This small molecule binds to this protein.
Small molecule (SMILES): CCCCCC(=O)OC[C@H](COP(=O)(O)OCC[N+](C)(C)C)OC(=O)CCCCC

Sequence of chain 2.C:
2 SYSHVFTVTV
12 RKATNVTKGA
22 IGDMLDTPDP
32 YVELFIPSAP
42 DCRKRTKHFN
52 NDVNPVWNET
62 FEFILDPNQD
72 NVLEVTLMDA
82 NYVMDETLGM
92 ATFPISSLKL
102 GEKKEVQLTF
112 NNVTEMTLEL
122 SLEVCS

Sequence of chain 1.C:
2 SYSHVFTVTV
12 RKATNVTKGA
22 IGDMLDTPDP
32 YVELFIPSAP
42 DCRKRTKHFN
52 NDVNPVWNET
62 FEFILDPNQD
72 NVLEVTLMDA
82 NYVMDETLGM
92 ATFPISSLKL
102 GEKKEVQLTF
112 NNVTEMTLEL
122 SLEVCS

Binding-site contacts:
Ligand atom OAF contacts residue LEU26 of chain 2.C at 3.4 Å (h-bond).
Ligand atom CAC contacts residue TYR83 of chain 2.C at 3.6 Å (hydrophobic).
Ligand atom CAN contacts residue MET25 of chain 1.C at 4.1 Å (hydrophobic).
Ligand atom CBA contacts residue TYR83 of chain 2.C at 4.0 Å (hydrophobic).
Ligand atom CAE contacts residue ALA81 of chain 2.C at 4.2 Å (hydrophobic).
Ligand atom OAG contacts residue TYR83 of chain 2.C at 3.8 Å.
Ligand atom CAS contacts residue ASP30 of chain 2.C at 3.9 Å.
Ligand atom CAD contacts residue ASN51 of chain 2.C at 3.5 Å.
Ligand atom OAY contacts residue TYR83 of chain 2.C at 4.0 Å.
Ligand atom OAF contacts residue CA1 of chain 2.O at 3.2 Å.
Ligand atom OAH contacts residue CA1 of chain 2.N at 1.7 Å.
Ligand atom CAQ contacts residue LEU26 of chain 2.C at 3.8 Å (hydrophobic).
Ligand atom NBC contacts residue ASN51 of chain 2.C at 3.6 Å.
Ligand atom OAI contacts residue CA1 of chain 2.N at 3.4 Å.
Ligand atom OAW contacts residue ASN51 of chain 2.C at 4.2 Å.
Ligand atom OAH contacts residue ASP30 of chain 2.C at 3.2 Å (salt-bridge).
Ligand atom OAH contacts residue CA1 of chain 2.O at 3.8 Å.
Ligand atom CAE contacts residue TYR83 of chain 2.C at 3.3 Å (hydrophobic).
Ligand atom PBD contacts residue CA1 of chain 2.N at 3.1 Å.
Ligand atom OAI contacts residue ASN52 of chain 2.C at 3.1 Å (h-bond).
Ligand atom NBC contacts residue TYR83 of chain 2.C at 4.2 Å.
Ligand atom CAE contacts residue ASN82 of chain 2.C at 3.5 Å.
Ligand atom OAH contacts residue ASN52 of chain 2.C at 3.9 Å.
Ligand atom OAX contacts residue TYR83 of chain 2.C at 4.2 Å.
Ligand atom CAS contacts residue ASN51 of chain 2.C at 3.2 Å.
Ligand atom PBD contacts residue ASN52 of chain 2.C at 4.1 Å.
Ligand atom CAD contacts residue ALA81 of chain 2.C at 3.6 Å (hydrophobic).
Ligand atom CAZ contacts residue CA1 of chain 2.O at 4.0 Å.
Ligand atom CAZ contacts residue LEU26 of chain 2.C at 4.0 Å (hydrophobic).
Ligand atom CAP contacts residue ASN51 of chain 2.C at 4.2 Å.
Ligand atom CAC contacts residue HIS49 of chain 2.C at 4.2 Å.
Ligand atom OAW contacts residue CA1 of chain 2.N at 4.0 Å.
Ligand atom OAI contacts residue CA1 of chain 2.O at 3.6 Å.
Ligand atom CAD contacts residue HIS49 of chain 2.C at 3.5 Å.
Ligand atom OAH contacts residue ASP27 of chain 2.C at 3.3 Å (salt-bridge).
Ligand atom OAV contacts residue MET25 of chain 1.C at 4.2 Å.
Ligand atom CAP contacts residue TYR83 of chain 2.C at 3.5 Å (hydrophobic).
Ligand atom CAJ contacts residue LEU26 of chain 2.C at 3.8 Å (hydrophobic).
Ligand atom CAC contacts residue ASN51 of chain 2.C at 3.7 Å.
Ligand atom OAW contacts residue TYR83 of chain 2.C at 4.2 Å.